Sequence of chain 27.C:
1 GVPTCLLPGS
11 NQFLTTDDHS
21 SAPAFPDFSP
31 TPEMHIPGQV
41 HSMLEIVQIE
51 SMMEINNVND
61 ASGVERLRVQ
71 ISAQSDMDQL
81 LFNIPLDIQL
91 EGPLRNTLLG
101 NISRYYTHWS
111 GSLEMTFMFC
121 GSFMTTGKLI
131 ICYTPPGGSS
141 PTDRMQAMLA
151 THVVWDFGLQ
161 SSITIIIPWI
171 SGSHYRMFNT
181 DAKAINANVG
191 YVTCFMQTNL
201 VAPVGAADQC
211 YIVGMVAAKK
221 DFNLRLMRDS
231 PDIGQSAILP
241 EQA

This small molecule binds to this protein.
Small molecule (SMILES): Cc1cc(CCCOc2c(C)cc(-c3noc(C(F)(F)F)n3)cc2C)on1

Binding-site contacts:
Ligand atom F1 contacts residue LEU186 of chain 26.A at 3.1 Å.
Ligand atom C3A contacts residue LEU226 of chain 26.A at 3.8 Å (hydrophobic).
Ligand atom O1 contacts residue PHE119 of chain 26.A at 3.5 Å.
Ligand atom CM4 contacts residue LEU186 of chain 26.A at 3.8 Å (hydrophobic).
Ligand atom CM4 contacts residue ALA149 of chain 26.A at 3.6 Å (hydrophobic).
Ligand atom F3 contacts residue SER174 of chain 26.A at 3.8 Å.
Ligand atom C3B contacts residue ILE188 of chain 26.A at 3.5 Å (hydrophobic).
Ligand atom C6B contacts residue ILE123 of chain 26.A at 3.8 Å (hydrophobic).
Ligand atom C5B contacts residue ILE123 of chain 26.A at 3.7 Å (hydrophobic).
Ligand atom C6B contacts residue LEU99 of chain 26.A at 3.9 Å (hydrophobic).
Ligand atom O1 contacts residue TYR197 of chain 26.A at 3.3 Å.
Ligand atom O1B contacts residue LEU99 of chain 26.A at 3.6 Å.
Ligand atom CM2 contacts residue ILE188 of chain 26.A at 3.6 Å (hydrophobic).
Ligand atom C3A contacts residue LEU186 of chain 26.A at 3.8 Å (hydrophobic).
Ligand atom N2 contacts residue PHE119 of chain 26.A at 3.5 Å.
Ligand atom F3 contacts residue TYR151 of chain 26.A at 2.9 Å.
Ligand atom F2 contacts residue ALA149 of chain 26.A at 2.5 Å.
Ligand atom N2 contacts residue TYR197 of chain 26.A at 3.4 Å.
Ligand atom CM2 contacts residue LEU99 of chain 26.A at 3.3 Å (hydrophobic).
Ligand atom N1A contacts residue LEU226 of chain 26.A at 3.6 Å.
Ligand atom N3A contacts residue TYR151 of chain 26.A at 3.6 Å.
Ligand atom CM6 contacts residue TRP97 of chain 26.A at 3.6 Å (hydrophobic).
Ligand atom C2B contacts residue LEU99 of chain 26.A at 3.4 Å (hydrophobic).
Ligand atom C4 contacts residue THR101 of chain 26.A at 3.8 Å.
Ligand atom C3C contacts residue THR121 of chain 26.A at 3.7 Å.
Ligand atom F3 contacts residue MET150 of chain 26.A at 3.8 Å.
Ligand atom CM2 contacts residue MET191 of chain 26.A at 3.4 Å (hydrophobic).
Ligand atom O1A contacts residue LEU226 of chain 26.A at 3.6 Å.
Ligand atom CM4 contacts residue PRO173 of chain 26.A at 3.7 Å (hydrophobic).
Ligand atom C2B contacts residue ILE188 of chain 26.A at 3.7 Å (hydrophobic).
Ligand atom F2 contacts residue VAL175 of chain 26.A at 3.2 Å.
Ligand atom O1A contacts residue LEU186 of chain 26.A at 3.7 Å.
Ligand atom F3 contacts residue PRO173 of chain 26.A at 2.6 Å.
Ligand atom C3 contacts residue THR101 of chain 26.A at 3.8 Å.
Ligand atom CM6 contacts residue ILE123 of chain 26.A at 3.8 Å (hydrophobic).
Ligand atom C1B contacts residue LEU99 of chain 26.A at 3.6 Å (hydrophobic).
Ligand atom F2 contacts residue SER174 of chain 26.A at 3.7 Å.
Ligand atom F3 contacts residue ALA149 of chain 26.A at 3.6 Å.
Ligand atom C2A contacts residue LEU226 of chain 26.A at 3.8 Å (hydrophobic).
Ligand atom CM3 contacts residue THR101 of chain 26.A at 3.8 Å.

Sequence of chain 26.A:
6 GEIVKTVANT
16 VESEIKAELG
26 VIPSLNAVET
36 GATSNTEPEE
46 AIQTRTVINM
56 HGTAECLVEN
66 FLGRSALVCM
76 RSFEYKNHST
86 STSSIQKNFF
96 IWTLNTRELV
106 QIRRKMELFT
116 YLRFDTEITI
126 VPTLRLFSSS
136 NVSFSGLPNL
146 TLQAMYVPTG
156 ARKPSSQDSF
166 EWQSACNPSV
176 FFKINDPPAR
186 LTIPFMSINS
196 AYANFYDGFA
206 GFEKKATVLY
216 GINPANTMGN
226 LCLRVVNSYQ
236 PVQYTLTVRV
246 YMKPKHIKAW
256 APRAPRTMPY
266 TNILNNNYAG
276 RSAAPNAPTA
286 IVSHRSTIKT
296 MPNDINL

Sequence of chain 26.C:
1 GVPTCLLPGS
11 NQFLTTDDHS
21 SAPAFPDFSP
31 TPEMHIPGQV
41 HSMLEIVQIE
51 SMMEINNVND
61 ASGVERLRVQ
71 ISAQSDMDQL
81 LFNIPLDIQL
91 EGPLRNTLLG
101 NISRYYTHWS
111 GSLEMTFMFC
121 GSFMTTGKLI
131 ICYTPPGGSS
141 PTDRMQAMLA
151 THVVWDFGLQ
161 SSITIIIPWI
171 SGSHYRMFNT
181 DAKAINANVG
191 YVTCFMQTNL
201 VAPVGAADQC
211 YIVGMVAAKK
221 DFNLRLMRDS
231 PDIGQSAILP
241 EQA